This small molecule binds to this protein.
Small molecule (SMILES): Nc1ccn([C@H]2C[C@H](O[P](=O)(O)OC[C@H]3O[C@@H](n4ccc(N)nc4=O)C[C@@H]3O[P](=O)(O)OC[C@H]3O[C@@H](n4cnc5c(=O)nc(N)[nH]c54)C[C@@H]3O[P](=O)(O)OC[C@H]3O[C@@H](n4ccc(N)nc4=O)C[C@@H]3O[P](=O)(O)OC[C@H]3O[C@@H](n4cnc5c(N)ncnc54)C[C@@H]3O[P](=O)(O)OC[C@H]3O[C@@H](n4ccc(N)nc4=O)C[C@@H]3O)[C@@H](CO)O2)c(=O)n1

Binding-site contacts:
Ligand atom C4 contacts residue GLY544 of chain 1.A at 3.5 Å.
Ligand atom N3 contacts residue GLY544 of chain 1.A at 3.9 Å.
Ligand atom N4 contacts residue TYR515 of chain 1.A at 3.9 Å.
Ligand atom N3 contacts residue TYR515 of chain 1.A at 3.8 Å.
Ligand atom N4 contacts residue ARG569 of chain 1.A at 3.6 Å.
Ligand atom O2 contacts residue HIS545 of chain 1.A at 3.8 Å.
Ligand atom N3 contacts residue ASP513 of chain 1.A at 2.5 Å (salt-bridge).
Ligand atom N3 contacts residue HIS545 of chain 1.A at 3.6 Å (h-bond).
Ligand atom O2 contacts residue ASP513 of chain 1.A at 3.0 Å (salt-bridge).
Ligand atom C4 contacts residue ASP513 of chain 1.A at 3.6 Å.
Ligand atom O5' contacts residue TYR515 of chain 1.A at 3.3 Å (h-bond).
Ligand atom N3 contacts residue NAG1 of chain 1.N at 3.9 Å.
Ligand atom C4 contacts residue TYR515 of chain 1.A at 3.6 Å (hydrophobic).
Ligand atom N1 contacts residue GLY544 of chain 1.A at 3.6 Å.
Ligand atom O4' contacts residue GLY544 of chain 1.A at 3.1 Å (h-bond).
Ligand atom N4 contacts residue ASP513 of chain 1.A at 3.0 Å (salt-bridge).
Ligand atom N4 contacts residue HIS545 of chain 1.A at 3.3 Å.
Ligand atom C2 contacts residue HIS545 of chain 1.A at 3.6 Å.
Ligand atom P contacts residue TYR515 of chain 1.A at 3.6 Å.
Ligand atom C5 contacts residue GLY544 of chain 1.A at 3.6 Å.
Ligand atom C5' contacts residue GLY542 of chain 1.A at 3.6 Å.
Ligand atom C5 contacts residue VAL543 of chain 1.A at 3.6 Å (hydrophobic).
Ligand atom N4 contacts residue VAL570 of chain 1.A at 3.7 Å.
Ligand atom C4 contacts residue HIS545 of chain 1.A at 4.1 Å.
Ligand atom C4 contacts residue ARG569 of chain 1.A at 3.8 Å.
Ligand atom C1' contacts residue GLY544 of chain 1.A at 4.0 Å.
Ligand atom O2 contacts residue GLY544 of chain 1.A at 3.8 Å.
Ligand atom C6 contacts residue GLY544 of chain 1.A at 3.6 Å.
Ligand atom C2 contacts residue ASP513 of chain 1.A at 3.1 Å.
Ligand atom C6 contacts residue TYR515 of chain 1.A at 3.8 Å (hydrophobic).
Ligand atom OP2 contacts residue TYR515 of chain 1.A at 2.6 Å (h-bond).
Ligand atom O2 contacts residue TYR515 of chain 1.A at 3.8 Å.
Ligand atom N4 contacts residue VAL543 of chain 1.A at 3.8 Å.
Ligand atom C5 contacts residue ARG569 of chain 1.A at 4.0 Å.
Ligand atom C2' contacts residue TYR515 of chain 1.A at 3.6 Å (hydrophobic).
Ligand atom C2 contacts residue GLY544 of chain 1.A at 3.6 Å.
Ligand atom C5 contacts residue TYR515 of chain 1.A at 3.6 Å (hydrophobic).
Ligand atom C4 contacts residue VAL543 of chain 1.A at 3.8 Å (hydrophobic).
Ligand atom O5' contacts residue GLY542 of chain 1.A at 3.8 Å.
Ligand atom N4 contacts residue GLY544 of chain 1.A at 2.6 Å (h-bond).

Sequence of chain 1.A:
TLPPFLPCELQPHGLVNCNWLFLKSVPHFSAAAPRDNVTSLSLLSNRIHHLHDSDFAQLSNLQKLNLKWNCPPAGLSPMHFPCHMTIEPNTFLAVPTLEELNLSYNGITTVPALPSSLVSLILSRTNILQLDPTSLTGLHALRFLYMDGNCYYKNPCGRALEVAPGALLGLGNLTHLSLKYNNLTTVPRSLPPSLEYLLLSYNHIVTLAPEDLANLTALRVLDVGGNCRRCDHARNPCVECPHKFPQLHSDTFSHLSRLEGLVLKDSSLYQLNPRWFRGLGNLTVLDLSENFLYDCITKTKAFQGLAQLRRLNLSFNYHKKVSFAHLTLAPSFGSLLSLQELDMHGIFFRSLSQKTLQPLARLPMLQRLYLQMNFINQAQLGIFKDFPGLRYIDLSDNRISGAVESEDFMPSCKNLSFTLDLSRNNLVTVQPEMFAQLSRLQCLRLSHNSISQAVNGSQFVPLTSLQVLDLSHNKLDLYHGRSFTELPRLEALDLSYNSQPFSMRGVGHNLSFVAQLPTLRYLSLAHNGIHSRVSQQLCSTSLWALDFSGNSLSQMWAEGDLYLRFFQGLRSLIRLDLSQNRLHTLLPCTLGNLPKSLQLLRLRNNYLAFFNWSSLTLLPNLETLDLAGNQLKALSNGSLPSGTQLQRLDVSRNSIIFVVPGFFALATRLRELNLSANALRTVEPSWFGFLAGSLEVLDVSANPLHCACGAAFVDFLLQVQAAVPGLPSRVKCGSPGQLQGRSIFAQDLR